Binding-site contacts:
Ligand atom O5 contacts residue ASN122 of chain 1.A at 2.4 Å (h-bond).
Ligand atom N2 contacts residue ASN122 of chain 1.A at 2.9 Å (h-bond).
Ligand atom C3 contacts residue ASN122 of chain 1.A at 3.8 Å.
Ligand atom C8 contacts residue GLN100 of chain 1.A at 4.1 Å.
Ligand atom C2 contacts residue LYS133 of chain 1.A at 3.9 Å.
Ligand atom C8 contacts residue THR98 of chain 1.A at 4.1 Å.
Ligand atom C8 contacts residue ASN122 of chain 1.A at 4.2 Å.
Ligand atom O7 contacts residue ASN122 of chain 1.A at 4.3 Å.
Ligand atom O7 contacts residue THR98 of chain 1.A at 4.2 Å.
Ligand atom O7 contacts residue GLN100 of chain 1.A at 3.6 Å.
Ligand atom C1 contacts residue LYS133 of chain 1.A at 4.1 Å.
Ligand atom C7 contacts residue ASN122 of chain 1.A at 3.8 Å.
Ligand atom O7 contacts residue LYS133 of chain 1.A at 3.7 Å.
Ligand atom N2 contacts residue LYS133 of chain 1.A at 3.0 Å (salt-bridge).
Ligand atom C7 contacts residue LYS133 of chain 1.A at 3.8 Å.
Ligand atom C4 contacts residue ASN122 of chain 1.A at 4.3 Å.
Ligand atom C7 contacts residue PHE121 of chain 1.A at 4.2 Å (hydrophobic).
Ligand atom C1 contacts residue ASN122 of chain 1.A at 1.4 Å.
Ligand atom O7 contacts residue SER120 of chain 1.A at 3.4 Å (h-bond).
Ligand atom C7 contacts residue GLN100 of chain 1.A at 4.2 Å.
Ligand atom C3 contacts residue LYS133 of chain 1.A at 4.2 Å.
Ligand atom C2 contacts residue ASN122 of chain 1.A at 2.5 Å.
Ligand atom O7 contacts residue PHE121 of chain 1.A at 3.7 Å.
Ligand atom C6 contacts residue ASN122 of chain 1.A at 4.3 Å.
Ligand atom C5 contacts residue ASN122 of chain 1.A at 3.7 Å.

Sequence of chain 1.A:
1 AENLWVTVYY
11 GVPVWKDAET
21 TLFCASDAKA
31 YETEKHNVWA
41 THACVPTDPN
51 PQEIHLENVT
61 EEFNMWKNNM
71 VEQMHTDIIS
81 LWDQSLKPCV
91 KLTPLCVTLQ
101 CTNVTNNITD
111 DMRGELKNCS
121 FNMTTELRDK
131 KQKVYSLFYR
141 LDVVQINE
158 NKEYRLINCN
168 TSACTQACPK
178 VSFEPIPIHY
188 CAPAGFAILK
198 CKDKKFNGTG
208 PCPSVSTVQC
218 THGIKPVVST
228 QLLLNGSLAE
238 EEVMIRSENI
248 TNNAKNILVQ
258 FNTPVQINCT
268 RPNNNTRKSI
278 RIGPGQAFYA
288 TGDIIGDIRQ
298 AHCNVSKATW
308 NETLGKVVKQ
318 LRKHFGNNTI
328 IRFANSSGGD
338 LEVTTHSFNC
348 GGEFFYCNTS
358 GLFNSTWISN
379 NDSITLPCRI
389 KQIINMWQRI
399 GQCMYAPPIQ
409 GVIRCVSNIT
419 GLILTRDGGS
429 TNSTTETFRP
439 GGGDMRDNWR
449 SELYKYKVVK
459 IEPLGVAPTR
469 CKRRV

The protein below binds the small molecule below.
Small molecule (SMILES): CC(=O)N[C@H]1[C@H](O[C@H]2[C@H](O)[C@@H](NC(C)=O)CO[C@@H]2CO)O[C@H](CO)[C@@H](O)[C@@H]1O